Binding-site contacts:
Ligand atom CAC contacts residue LEU241 of chain 1.B at 3.6 Å (hydrophobic).
Ligand atom OAH contacts residue GLY170 of chain 1.B at 3.4 Å.
Ligand atom CAP contacts residue GLU208 of chain 1.B at 4.3 Å.
Ligand atom CAD contacts residue THR98 of chain 1.B at 3.6 Å.
Ligand atom CAE contacts residue TYR46 of chain 1.B at 4.3 Å (hydrophobic).
Ligand atom CAB contacts residue ILE207 of chain 1.B at 3.4 Å (hydrophobic).
Ligand atom CAC contacts residue ALA238 of chain 1.B at 4.1 Å (hydrophobic).
Ligand atom CAE contacts residue DMS1 of chain 1.K at 3.9 Å.
Ligand atom CAB contacts residue GLN204 of chain 1.B at 4.3 Å.
Ligand atom CAD contacts residue ALA238 of chain 1.B at 3.8 Å (hydrophobic).
Ligand atom CAO contacts residue LEU214 of chain 1.B at 4.4 Å (hydrophobic).
Ligand atom CAB contacts residue GLU208 of chain 1.B at 3.4 Å.
Ligand atom CAE contacts residue LEU214 of chain 1.B at 3.4 Å (hydrophobic).
Ligand atom OAH contacts residue THR98 of chain 1.B at 4.4 Å.
Ligand atom OAM contacts residue TYR46 of chain 1.B at 4.3 Å.
Ligand atom CAA contacts residue SER211 of chain 1.B at 3.8 Å.
Ligand atom OAG contacts residue TYR46 of chain 1.B at 3.3 Å.
Ligand atom OAH contacts residue DMS1 of chain 1.K at 2.9 Å (h-bond).
Ligand atom CAQ contacts residue ALA238 of chain 1.B at 3.7 Å (hydrophobic).
Ligand atom CAR contacts residue ALA238 of chain 1.B at 4.2 Å (hydrophobic).
Ligand atom CAD contacts residue LEU241 of chain 1.B at 3.9 Å (hydrophobic).
Ligand atom CAC contacts residue GLN204 of chain 1.B at 4.2 Å.
Ligand atom CAT contacts residue DMS1 of chain 1.K at 3.9 Å.
Ligand atom OAF contacts residue ALA242 of chain 1.B at 3.7 Å.
Ligand atom CAO contacts residue TYR46 of chain 1.B at 4.0 Å (hydrophobic).
Ligand atom CAA contacts residue TYR46 of chain 1.B at 3.7 Å (hydrophobic).
Ligand atom CAU contacts residue TYR46 of chain 1.B at 4.0 Å (hydrophobic).
Ligand atom CAK contacts residue TYR46 of chain 1.B at 3.4 Å (hydrophobic).
Ligand atom CAA contacts residue GLY47 of chain 1.B at 3.8 Å.
Ligand atom OAM contacts residue ILE207 of chain 1.B at 3.9 Å.
Ligand atom CAK contacts residue ILE207 of chain 1.B at 4.4 Å (hydrophobic).
Ligand atom CAN contacts residue ALA238 of chain 1.B at 3.7 Å (hydrophobic).
Ligand atom CAQ contacts residue LEU241 of chain 1.B at 4.1 Å (hydrophobic).
Ligand atom CAC contacts residue LEU173 of chain 1.B at 3.9 Å (hydrophobic).
Ligand atom CAA contacts residue GLU208 of chain 1.B at 4.4 Å.
Ligand atom CAC contacts residue ALA242 of chain 1.B at 4.2 Å (hydrophobic).
Ligand atom OAM contacts residue LEU214 of chain 1.B at 4.3 Å.
Ligand atom OAF contacts residue ALA238 of chain 1.B at 2.9 Å (h-bond).
Ligand atom CAS contacts residue LEU214 of chain 1.B at 4.4 Å (hydrophobic).
Ligand atom CAK contacts residue SER211 of chain 1.B at 3.9 Å.

Sequence of chain 1.B:
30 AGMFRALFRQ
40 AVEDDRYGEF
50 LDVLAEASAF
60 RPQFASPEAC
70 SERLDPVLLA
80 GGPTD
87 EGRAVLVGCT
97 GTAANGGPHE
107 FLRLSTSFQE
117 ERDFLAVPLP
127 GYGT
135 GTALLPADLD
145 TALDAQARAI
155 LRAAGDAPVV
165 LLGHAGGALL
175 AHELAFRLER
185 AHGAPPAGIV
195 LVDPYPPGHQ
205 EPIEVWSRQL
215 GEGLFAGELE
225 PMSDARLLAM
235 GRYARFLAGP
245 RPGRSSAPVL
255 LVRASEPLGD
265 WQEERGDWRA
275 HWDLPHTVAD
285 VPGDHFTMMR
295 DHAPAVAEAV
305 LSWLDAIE

The protein below binds the small molecule below.
Small molecule (SMILES): CC[C@H]1OC(=O)[C@H](C)[C@@H](O)[C@@H](C)C[C@@H](C)C(=O)/C=C/[C@H]1C